Sequence of chain 1.D:
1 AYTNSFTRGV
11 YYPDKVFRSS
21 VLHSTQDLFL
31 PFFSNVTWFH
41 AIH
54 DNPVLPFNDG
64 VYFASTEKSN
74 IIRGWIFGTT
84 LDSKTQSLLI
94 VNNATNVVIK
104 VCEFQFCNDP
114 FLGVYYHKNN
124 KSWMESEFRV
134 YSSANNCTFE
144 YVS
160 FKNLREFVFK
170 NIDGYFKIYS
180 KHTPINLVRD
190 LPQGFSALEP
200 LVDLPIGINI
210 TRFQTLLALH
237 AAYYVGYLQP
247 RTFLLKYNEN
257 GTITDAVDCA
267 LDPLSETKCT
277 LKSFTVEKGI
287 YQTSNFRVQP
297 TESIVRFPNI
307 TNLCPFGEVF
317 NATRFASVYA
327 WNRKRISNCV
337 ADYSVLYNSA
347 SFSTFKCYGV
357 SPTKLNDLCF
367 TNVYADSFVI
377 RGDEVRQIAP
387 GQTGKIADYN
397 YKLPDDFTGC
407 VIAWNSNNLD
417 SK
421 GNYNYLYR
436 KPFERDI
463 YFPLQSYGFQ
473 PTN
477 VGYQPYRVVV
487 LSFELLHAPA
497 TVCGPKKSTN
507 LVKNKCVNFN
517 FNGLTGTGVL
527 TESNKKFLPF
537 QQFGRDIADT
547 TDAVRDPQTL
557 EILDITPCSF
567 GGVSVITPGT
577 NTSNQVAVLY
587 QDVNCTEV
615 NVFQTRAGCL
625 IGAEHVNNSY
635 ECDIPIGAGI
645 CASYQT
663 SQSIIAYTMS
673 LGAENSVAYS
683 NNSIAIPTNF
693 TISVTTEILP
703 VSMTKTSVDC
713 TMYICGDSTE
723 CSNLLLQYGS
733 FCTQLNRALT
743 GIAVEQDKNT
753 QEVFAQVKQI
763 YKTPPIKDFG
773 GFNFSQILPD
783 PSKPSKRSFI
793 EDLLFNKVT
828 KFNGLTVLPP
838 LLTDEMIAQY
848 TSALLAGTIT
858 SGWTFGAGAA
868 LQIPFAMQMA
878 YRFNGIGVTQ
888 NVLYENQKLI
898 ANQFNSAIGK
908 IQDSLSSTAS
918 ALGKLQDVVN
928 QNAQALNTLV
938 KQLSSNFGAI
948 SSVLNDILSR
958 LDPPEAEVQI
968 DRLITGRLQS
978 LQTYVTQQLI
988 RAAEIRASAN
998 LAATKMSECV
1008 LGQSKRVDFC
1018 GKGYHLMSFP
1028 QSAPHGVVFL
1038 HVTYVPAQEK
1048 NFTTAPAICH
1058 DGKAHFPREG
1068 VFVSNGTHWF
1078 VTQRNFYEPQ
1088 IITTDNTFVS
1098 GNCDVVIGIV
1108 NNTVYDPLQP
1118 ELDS

A small-molecule ligand and the protein it binds are described below.
Small molecule (SMILES): CC(=O)N[C@H]1[C@H](O[C@H]2[C@H](O)[C@@H](NC(C)=O)CO[C@@H]2CO)O[C@H](CO)[C@@H](O)[C@@H]1O

Sequence of chain 1.A:
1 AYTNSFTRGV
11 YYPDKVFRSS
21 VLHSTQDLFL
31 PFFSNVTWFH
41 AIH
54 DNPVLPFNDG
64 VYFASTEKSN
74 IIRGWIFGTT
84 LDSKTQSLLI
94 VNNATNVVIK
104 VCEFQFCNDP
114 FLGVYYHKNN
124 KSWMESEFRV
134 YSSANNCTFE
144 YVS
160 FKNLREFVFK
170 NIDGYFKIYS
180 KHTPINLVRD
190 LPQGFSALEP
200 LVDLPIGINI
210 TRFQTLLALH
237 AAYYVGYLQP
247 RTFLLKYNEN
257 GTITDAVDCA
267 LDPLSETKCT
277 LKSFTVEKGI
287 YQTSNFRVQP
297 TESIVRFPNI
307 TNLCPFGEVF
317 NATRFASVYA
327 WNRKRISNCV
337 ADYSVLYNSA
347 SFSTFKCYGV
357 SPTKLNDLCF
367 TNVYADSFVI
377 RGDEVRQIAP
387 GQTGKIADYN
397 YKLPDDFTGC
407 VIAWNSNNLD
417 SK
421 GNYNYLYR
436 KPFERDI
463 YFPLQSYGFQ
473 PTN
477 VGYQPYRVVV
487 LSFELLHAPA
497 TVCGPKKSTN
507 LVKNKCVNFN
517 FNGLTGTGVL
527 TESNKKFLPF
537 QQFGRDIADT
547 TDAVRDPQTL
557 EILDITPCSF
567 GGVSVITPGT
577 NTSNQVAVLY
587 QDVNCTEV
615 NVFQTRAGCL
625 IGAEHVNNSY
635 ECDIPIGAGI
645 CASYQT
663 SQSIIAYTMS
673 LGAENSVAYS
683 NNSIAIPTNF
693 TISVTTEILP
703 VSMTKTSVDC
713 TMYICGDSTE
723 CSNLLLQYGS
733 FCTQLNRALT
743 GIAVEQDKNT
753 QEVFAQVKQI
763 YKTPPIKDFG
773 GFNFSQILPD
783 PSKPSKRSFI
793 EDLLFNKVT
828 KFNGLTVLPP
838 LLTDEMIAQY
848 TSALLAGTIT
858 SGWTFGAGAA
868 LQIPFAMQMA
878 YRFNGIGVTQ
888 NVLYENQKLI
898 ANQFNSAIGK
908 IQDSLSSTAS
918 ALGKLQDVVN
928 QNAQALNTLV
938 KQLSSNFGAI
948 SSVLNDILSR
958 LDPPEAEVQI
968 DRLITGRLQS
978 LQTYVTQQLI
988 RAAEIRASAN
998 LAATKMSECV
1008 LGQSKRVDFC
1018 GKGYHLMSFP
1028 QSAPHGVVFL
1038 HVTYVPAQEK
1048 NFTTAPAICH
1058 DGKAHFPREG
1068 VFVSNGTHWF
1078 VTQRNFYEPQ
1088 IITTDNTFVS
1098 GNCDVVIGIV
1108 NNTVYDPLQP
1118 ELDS

Binding-site contacts:
Ligand atom C7 contacts residue ASN208 of chain 1.A at 3.2 Å.
Ligand atom N2 contacts residue ASN208 of chain 1.A at 3.0 Å (h-bond).
Ligand atom C1 contacts residue ASN208 of chain 1.A at 1.4 Å.
Ligand atom C8 contacts residue GLU439 of chain 1.D at 4.1 Å.
Ligand atom C5 contacts residue ASN208 of chain 1.A at 3.7 Å.
Ligand atom C5 contacts residue THR210 of chain 1.A at 4.2 Å.
Ligand atom O6 contacts residue THR82 of chain 1.A at 3.4 Å.
Ligand atom C8 contacts residue ASN208 of chain 1.A at 4.5 Å.
Ligand atom C2 contacts residue ASN208 of chain 1.A at 2.5 Å.
Ligand atom O7 contacts residue ASN208 of chain 1.A at 2.9 Å (h-bond).
Ligand atom C8 contacts residue ARG440 of chain 1.D at 3.9 Å.
Ligand atom O5 contacts residue THR82 of chain 1.A at 3.4 Å.
Ligand atom C4 contacts residue ASN208 of chain 1.A at 4.2 Å.
Ligand atom O5 contacts residue ASN208 of chain 1.A at 2.3 Å (h-bond).
Ligand atom O6 contacts residue THR210 of chain 1.A at 2.8 Å (h-bond).
Ligand atom C6 contacts residue THR210 of chain 1.A at 4.2 Å.
Ligand atom C1 contacts residue THR82 of chain 1.A at 4.2 Å.
Ligand atom O5 contacts residue THR210 of chain 1.A at 4.0 Å.
Ligand atom C3 contacts residue ASN208 of chain 1.A at 3.8 Å.
Ligand atom C6 contacts residue THR82 of chain 1.A at 4.4 Å.